Sequence of chain 1.B:
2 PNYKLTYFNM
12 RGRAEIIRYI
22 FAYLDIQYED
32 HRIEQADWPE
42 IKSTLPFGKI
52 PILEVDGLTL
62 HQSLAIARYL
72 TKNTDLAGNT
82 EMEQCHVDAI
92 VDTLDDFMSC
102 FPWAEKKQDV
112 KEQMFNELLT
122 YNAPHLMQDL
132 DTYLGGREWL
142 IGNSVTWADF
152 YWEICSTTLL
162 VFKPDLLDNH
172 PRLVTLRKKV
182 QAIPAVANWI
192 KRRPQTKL

A small-molecule ligand and the protein it binds are described below.
Small molecule (SMILES): O=[N+]([O-])c1ccc(-c2cc[nH]n2)cc1

Binding-site contacts:
Ligand atom C3 contacts residue TRP104 of chain 1.B at 4.3 Å (hydrophobic).
Ligand atom C9 contacts residue TRP104 of chain 1.B at 3.8 Å (hydrophobic).
Ligand atom C11 contacts residue TYR8 of chain 1.B at 4.3 Å (hydrophobic).
Ligand atom N4 contacts residue ARG14 of chain 1.B at 4.4 Å.
Ligand atom C6 contacts residue ARG14 of chain 1.B at 3.4 Å.
Ligand atom C10 contacts residue TYR152 of chain 1.B at 3.5 Å (hydrophobic).
Ligand atom C6 contacts residue TRP104 of chain 1.B at 4.2 Å (hydrophobic).
Ligand atom O7 contacts residue MET11 of chain 1.B at 3.5 Å (h-bond).
Ligand atom N2 contacts residue GLY13 of chain 1.B at 4.2 Å.
Ligand atom C5 contacts residue GLY13 of chain 1.B at 4.1 Å.
Ligand atom C11 contacts residue TRP104 of chain 1.B at 3.4 Å (hydrophobic).
Ligand atom C13 contacts residue TRP104 of chain 1.B at 3.4 Å (hydrophobic).
Ligand atom O8 contacts residue MET11 of chain 1.B at 3.8 Å.
Ligand atom N2 contacts residue MET99 of chain 1.B at 3.9 Å.
Ligand atom C6 contacts residue MET99 of chain 1.B at 3.8 Å (hydrophobic).
Ligand atom C9 contacts residue GLY13 of chain 1.B at 4.3 Å.
Ligand atom C3 contacts residue MET99 of chain 1.B at 4.0 Å (hydrophobic).
Ligand atom N2 contacts residue ARG14 of chain 1.B at 4.2 Å.
Ligand atom C14 contacts residue GLY13 of chain 1.B at 3.7 Å.
Ligand atom N1 contacts residue TRP104 of chain 1.B at 3.4 Å.
Ligand atom C9 contacts residue ARG14 of chain 1.B at 3.9 Å.
Ligand atom C10 contacts residue ARG14 of chain 1.B at 3.9 Å.
Ligand atom N4 contacts residue TYR152 of chain 1.B at 3.0 Å (h-bond).
Ligand atom O7 contacts residue TRP104 of chain 1.B at 3.8 Å.
Ligand atom C13 contacts residue ARG14 of chain 1.B at 3.7 Å.
Ligand atom N4 contacts residue ASP96 of chain 1.B at 3.9 Å.
Ligand atom C10 contacts residue SER100 of chain 1.B at 4.4 Å.
Ligand atom C12 contacts residue GLY13 of chain 1.B at 3.7 Å.
Ligand atom O8 contacts residue TRP104 of chain 1.B at 3.5 Å.
Ligand atom N1 contacts residue LEU199 of chain 1.B at 4.2 Å.
Ligand atom C10 contacts residue MET99 of chain 1.B at 3.4 Å (hydrophobic).
Ligand atom C10 contacts residue ASP96 of chain 1.B at 3.3 Å.
Ligand atom N4 contacts residue MET99 of chain 1.B at 3.4 Å.
Ligand atom C12 contacts residue TRP104 of chain 1.B at 3.7 Å (hydrophobic).
Ligand atom C3 contacts residue ARG14 of chain 1.B at 3.6 Å.
Ligand atom O8 contacts residue LEU199 of chain 1.B at 3.1 Å.
Ligand atom N1 contacts residue MET11 of chain 1.B at 3.7 Å.
Ligand atom C5 contacts residue TRP104 of chain 1.B at 3.5 Å (hydrophobic).
Ligand atom N2 contacts residue TYR152 of chain 1.B at 4.2 Å.
Ligand atom C14 contacts residue TRP104 of chain 1.B at 3.7 Å (hydrophobic).